Sequence of chain 18.B:
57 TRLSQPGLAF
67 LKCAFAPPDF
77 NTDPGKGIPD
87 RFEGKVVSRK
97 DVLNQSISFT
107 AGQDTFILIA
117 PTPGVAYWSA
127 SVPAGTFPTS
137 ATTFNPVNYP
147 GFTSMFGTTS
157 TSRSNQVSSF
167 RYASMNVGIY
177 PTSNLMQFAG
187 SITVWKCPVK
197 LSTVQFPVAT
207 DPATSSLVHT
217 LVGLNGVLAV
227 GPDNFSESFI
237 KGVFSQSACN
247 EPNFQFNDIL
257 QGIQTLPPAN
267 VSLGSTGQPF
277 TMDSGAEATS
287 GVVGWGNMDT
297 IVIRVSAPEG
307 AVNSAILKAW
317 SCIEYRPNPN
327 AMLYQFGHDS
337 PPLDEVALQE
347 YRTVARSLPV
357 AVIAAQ

This small molecule binds to this protein.
Small molecule (SMILES): CC(C)[C@H](NC(=O)[C@H](CCCN=C(N)N)NC(=O)[C@@H](N)CCC(=O)O)C(=O)N[C@H](C=O)CCCCN

Binding-site contacts:
Ligand atom CG2 contacts residue PHE76 of chain 18.B at 3.8 Å (hydrophobic).